This small molecule binds to this protein.
Small molecule (SMILES): CC(=O)N[C@H]1[C@H](O[C@H]2[C@H](O)[C@@H](NC(C)=O)CO[C@@H]2CO)O[C@H](CO)[C@@H](O[C@H]2O[C@H](CO)[C@@H](O)[C@H](O)[C@@H]2O)[C@@H]1O

Sequence of chain 1.C:
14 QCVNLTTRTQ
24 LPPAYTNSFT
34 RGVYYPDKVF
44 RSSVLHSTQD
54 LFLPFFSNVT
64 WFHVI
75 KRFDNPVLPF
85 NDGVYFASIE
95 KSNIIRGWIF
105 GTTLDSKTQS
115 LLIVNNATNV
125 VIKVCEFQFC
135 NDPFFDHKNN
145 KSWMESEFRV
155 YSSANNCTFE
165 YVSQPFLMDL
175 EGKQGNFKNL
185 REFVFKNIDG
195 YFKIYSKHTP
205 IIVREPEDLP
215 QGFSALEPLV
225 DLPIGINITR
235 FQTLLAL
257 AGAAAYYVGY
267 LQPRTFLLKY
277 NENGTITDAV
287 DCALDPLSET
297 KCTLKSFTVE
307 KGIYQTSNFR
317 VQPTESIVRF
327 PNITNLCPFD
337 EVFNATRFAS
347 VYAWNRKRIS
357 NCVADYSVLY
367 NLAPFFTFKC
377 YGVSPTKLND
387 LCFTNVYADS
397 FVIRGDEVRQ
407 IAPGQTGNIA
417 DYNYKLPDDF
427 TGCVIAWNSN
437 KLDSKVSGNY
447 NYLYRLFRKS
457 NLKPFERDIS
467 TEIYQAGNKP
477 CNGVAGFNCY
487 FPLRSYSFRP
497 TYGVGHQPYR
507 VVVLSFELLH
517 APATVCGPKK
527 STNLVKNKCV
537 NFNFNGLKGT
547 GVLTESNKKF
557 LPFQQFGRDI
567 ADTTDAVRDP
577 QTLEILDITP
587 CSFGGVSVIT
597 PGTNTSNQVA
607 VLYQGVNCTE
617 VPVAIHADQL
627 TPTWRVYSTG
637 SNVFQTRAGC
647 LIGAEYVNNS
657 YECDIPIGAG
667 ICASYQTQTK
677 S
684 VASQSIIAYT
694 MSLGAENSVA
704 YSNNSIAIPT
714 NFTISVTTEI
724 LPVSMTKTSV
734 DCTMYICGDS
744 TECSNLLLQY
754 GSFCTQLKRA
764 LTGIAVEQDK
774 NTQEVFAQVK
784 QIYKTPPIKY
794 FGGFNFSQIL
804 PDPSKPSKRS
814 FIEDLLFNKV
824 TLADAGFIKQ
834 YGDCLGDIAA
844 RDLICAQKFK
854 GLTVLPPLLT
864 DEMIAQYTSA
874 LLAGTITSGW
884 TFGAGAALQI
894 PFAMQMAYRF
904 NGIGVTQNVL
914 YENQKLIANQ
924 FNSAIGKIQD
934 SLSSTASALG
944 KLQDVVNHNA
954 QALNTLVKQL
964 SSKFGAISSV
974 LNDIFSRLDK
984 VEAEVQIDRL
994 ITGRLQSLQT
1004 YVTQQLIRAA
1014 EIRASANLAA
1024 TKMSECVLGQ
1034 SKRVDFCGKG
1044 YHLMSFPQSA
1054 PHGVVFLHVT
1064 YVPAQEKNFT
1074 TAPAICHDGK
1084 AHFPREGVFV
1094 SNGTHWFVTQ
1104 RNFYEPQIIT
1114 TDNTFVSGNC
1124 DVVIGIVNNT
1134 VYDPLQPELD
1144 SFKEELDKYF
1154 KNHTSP

Binding-site contacts:
Ligand atom O7 contacts residue ASN1131 of chain 1.C at 2.8 Å (h-bond).
Ligand atom C2 contacts residue ASN1131 of chain 1.C at 2.5 Å.
Ligand atom C1 contacts residue ASN1131 of chain 1.C at 1.4 Å.
Ligand atom C4 contacts residue ASN1131 of chain 1.C at 4.2 Å.
Ligand atom C5 contacts residue ASN1131 of chain 1.C at 3.6 Å.
Ligand atom N2 contacts residue ASN1131 of chain 1.C at 3.1 Å (h-bond).
Ligand atom C3 contacts residue ASN1131 of chain 1.C at 3.8 Å.
Ligand atom O5 contacts residue ASN1131 of chain 1.C at 2.3 Å (h-bond).
Ligand atom C7 contacts residue ASN1131 of chain 1.C at 3.2 Å.